The small molecule below binds the protein below.
Small molecule (SMILES): O=C(O)c1cnccn1

Sequence of chain 1.B:
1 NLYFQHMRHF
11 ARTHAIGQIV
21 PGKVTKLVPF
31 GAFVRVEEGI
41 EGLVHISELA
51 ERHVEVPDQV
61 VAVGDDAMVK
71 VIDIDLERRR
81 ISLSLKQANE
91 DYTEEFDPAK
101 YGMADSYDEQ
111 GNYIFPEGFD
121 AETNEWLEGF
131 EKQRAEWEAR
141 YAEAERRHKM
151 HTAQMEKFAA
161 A

Binding-site contacts:
Ligand atom N2 contacts residue PHE33 of chain 1.B at 3.7 Å.
Ligand atom N5 contacts residue GLU41 of chain 1.B at 4.0 Å.
Ligand atom C6 contacts residue PHE33 of chain 1.B at 3.8 Å (hydrophobic).
Ligand atom N5 contacts residue PHE33 of chain 1.B at 4.1 Å.
Ligand atom C2 contacts residue PHE33 of chain 1.B at 4.2 Å (hydrophobic).
Ligand atom C4 contacts residue LYS26 of chain 1.B at 4.0 Å.
Ligand atom C2 contacts residue ARG80 of chain 1.B at 4.1 Å.
Ligand atom C4 contacts residue GLU41 of chain 1.B at 3.1 Å.
Ligand atom N2 contacts residue ARG80 of chain 1.B at 4.2 Å.
Ligand atom C3 contacts residue PHE33 of chain 1.B at 3.8 Å (hydrophobic).
Ligand atom N5 contacts residue LYS26 of chain 1.B at 3.4 Å.
Ligand atom C4 contacts residue PHE33 of chain 1.B at 3.9 Å (hydrophobic).
Ligand atom O2 contacts residue ARG80 of chain 1.B at 3.1 Å (salt-bridge).
Ligand atom C3 contacts residue GLU41 of chain 1.B at 4.0 Å.
Ligand atom O2 contacts residue PHE33 of chain 1.B at 4.4 Å.
Ligand atom C6 contacts residue LYS26 of chain 1.B at 4.3 Å.
Ligand atom C1 contacts residue PHE33 of chain 1.B at 3.7 Å (hydrophobic).